This small molecule binds to this protein.
Small molecule (SMILES): CC(=O)N[C@@H]1[C@@H](O)[C@H](O)[C@@H](CO)O[C@H]1O

Sequence of chain 1.D:
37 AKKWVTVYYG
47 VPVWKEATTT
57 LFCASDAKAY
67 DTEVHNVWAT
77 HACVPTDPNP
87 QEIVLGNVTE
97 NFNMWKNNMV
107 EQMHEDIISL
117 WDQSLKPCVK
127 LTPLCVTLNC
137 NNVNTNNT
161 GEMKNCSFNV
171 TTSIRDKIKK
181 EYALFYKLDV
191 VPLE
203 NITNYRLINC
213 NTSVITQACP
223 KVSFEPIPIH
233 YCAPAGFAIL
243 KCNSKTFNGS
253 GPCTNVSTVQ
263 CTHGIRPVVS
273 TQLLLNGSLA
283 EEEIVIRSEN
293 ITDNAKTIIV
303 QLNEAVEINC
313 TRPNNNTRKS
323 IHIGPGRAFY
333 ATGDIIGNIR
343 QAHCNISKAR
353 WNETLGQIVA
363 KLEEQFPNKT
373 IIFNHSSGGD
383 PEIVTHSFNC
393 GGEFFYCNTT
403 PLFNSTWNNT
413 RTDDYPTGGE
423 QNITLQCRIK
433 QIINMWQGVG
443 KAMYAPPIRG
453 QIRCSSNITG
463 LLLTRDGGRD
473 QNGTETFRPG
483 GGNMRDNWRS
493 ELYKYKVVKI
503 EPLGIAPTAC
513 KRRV

Binding-site contacts:
Ligand atom C4 contacts residue ASN410 of chain 1.D at 4.2 Å.
Ligand atom C7 contacts residue ASN410 of chain 1.D at 3.7 Å.
Ligand atom O7 contacts residue THR372 of chain 1.D at 4.2 Å.
Ligand atom C1 contacts residue ASN410 of chain 1.D at 1.4 Å.
Ligand atom C2 contacts residue ASN410 of chain 1.D at 2.5 Å.
Ligand atom C5 contacts residue ASN410 of chain 1.D at 3.6 Å.
Ligand atom O7 contacts residue ASN410 of chain 1.D at 4.0 Å.
Ligand atom N2 contacts residue ASN410 of chain 1.D at 3.0 Å (h-bond).
Ligand atom C6 contacts residue ASN411 of chain 1.D at 4.4 Å.
Ligand atom O5 contacts residue ASN410 of chain 1.D at 2.3 Å (h-bond).
Ligand atom C3 contacts residue ASN410 of chain 1.D at 3.8 Å.
Ligand atom O6 contacts residue ASN411 of chain 1.D at 3.1 Å (h-bond).